Binding-site contacts:
Ligand atom C3 contacts residue TRP63 of chain 1.B at 3.6 Å (hydrophobic).
Ligand atom S contacts residue HIS216 of chain 1.B at 3.7 Å.
Ligand atom O3 contacts residue PHE38 of chain 1.B at 3.8 Å.
Ligand atom S contacts residue HIS155 of chain 1.B at 3.3 Å (h-bond).
Ligand atom C2 contacts residue HIS216 of chain 1.B at 4.3 Å.
Ligand atom C2 contacts residue TRP63 of chain 1.B at 4.4 Å (hydrophobic).
Ligand atom C7 contacts residue TYR43 of chain 1.B at 3.9 Å (hydrophobic).
Ligand atom S contacts residue HIS90 of chain 1.B at 3.9 Å.
Ligand atom C6 contacts residue TRP63 of chain 1.B at 4.0 Å (hydrophobic).
Ligand atom O1 contacts residue ASN186 of chain 1.B at 3.0 Å (h-bond).
Ligand atom C8 contacts residue ASN186 of chain 1.B at 4.0 Å.
Ligand atom C9 contacts residue PHE38 of chain 1.B at 4.1 Å (hydrophobic).
Ligand atom C6 contacts residue TYR43 of chain 1.B at 3.4 Å (hydrophobic).
Ligand atom S contacts residue CYS174 of chain 1.B at 4.0 Å.
Ligand atom C1 contacts residue ZN1 of chain 1.O at 3.3 Å.
Ligand atom S contacts residue ASP94 of chain 1.B at 3.5 Å (salt-bridge).
Ligand atom O2 contacts residue ASN186 of chain 1.B at 3.6 Å.
Ligand atom C2 contacts residue ASP94 of chain 1.B at 3.7 Å.
Ligand atom C9 contacts residue ASN186 of chain 1.B at 4.1 Å.
Ligand atom C5 contacts residue HIS216 of chain 1.B at 4.3 Å.
Ligand atom C4 contacts residue ASN186 of chain 1.B at 4.2 Å.
Ligand atom S contacts residue ZN1 of chain 1.O at 2.3 Å.
Ligand atom C2 contacts residue ZN1 of chain 1.O at 3.7 Å.
Ligand atom C1 contacts residue ZN1 of chain 1.N at 3.1 Å.
Ligand atom S contacts residue ZN1 of chain 1.N at 2.3 Å.
Ligand atom C3 contacts residue ASP94 of chain 1.B at 4.0 Å.
Ligand atom S contacts residue HIS92 of chain 1.B at 3.6 Å.
Ligand atom C7 contacts residue PHE38 of chain 1.B at 3.8 Å (hydrophobic).
Ligand atom C1 contacts residue HIS92 of chain 1.B at 3.5 Å.
Ligand atom C1 contacts residue ASP94 of chain 1.B at 3.2 Å.
Ligand atom C5 contacts residue TRP63 of chain 1.B at 3.6 Å (hydrophobic).

This protein binds this small molecule.
Small molecule (SMILES): C[C@H](CS)C(=O)N1CCC[C@H]1C(=O)O

Sequence of chain 1.B:
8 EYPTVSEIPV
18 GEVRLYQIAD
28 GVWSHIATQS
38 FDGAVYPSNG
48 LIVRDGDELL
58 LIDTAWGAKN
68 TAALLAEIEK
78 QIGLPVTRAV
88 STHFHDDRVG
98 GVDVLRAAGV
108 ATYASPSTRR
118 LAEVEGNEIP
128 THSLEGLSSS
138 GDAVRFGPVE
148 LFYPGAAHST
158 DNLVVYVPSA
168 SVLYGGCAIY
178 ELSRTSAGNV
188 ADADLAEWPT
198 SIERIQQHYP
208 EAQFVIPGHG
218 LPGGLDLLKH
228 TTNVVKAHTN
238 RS